A small-molecule ligand and the protein it binds are described below.
Small molecule (SMILES): OC[C@H]1O[C@H](O[C@H]2[C@@H](O)[C@H](O)[C@@H](CO)O[C@@H]2O)[C@@H](O)[C@@H](O)[C@@H]1O

Sequence of chain 1.A:
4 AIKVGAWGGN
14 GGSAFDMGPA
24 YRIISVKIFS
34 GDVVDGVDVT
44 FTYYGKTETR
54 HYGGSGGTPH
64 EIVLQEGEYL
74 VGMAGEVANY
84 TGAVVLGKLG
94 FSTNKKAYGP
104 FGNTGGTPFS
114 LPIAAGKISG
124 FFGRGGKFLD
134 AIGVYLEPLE

Binding-site contacts:
Ligand atom C1 contacts residue THR84 of chain 1.A at 3.8 Å.
Ligand atom C5 contacts residue LYS130 of chain 1.A at 4.0 Å.
Ligand atom O5 contacts residue GLY129 of chain 1.A at 4.0 Å.
Ligand atom C5 contacts residue THR84 of chain 1.A at 3.4 Å.
Ligand atom C6 contacts residue LYS130 of chain 1.A at 3.9 Å.
Ligand atom C5 contacts residue ASP133 of chain 1.A at 3.9 Å.
Ligand atom C6 contacts residue GLY85 of chain 1.A at 4.0 Å.
Ligand atom C2 contacts residue LYS130 of chain 1.A at 4.3 Å.
Ligand atom C4 contacts residue GLY129 of chain 1.A at 4.4 Å.
Ligand atom O2 contacts residue GLY15 of chain 1.A at 4.3 Å.
Ligand atom O4 contacts residue ASP133 of chain 1.A at 2.6 Å (salt-bridge).
Ligand atom C6 contacts residue ASP133 of chain 1.A at 3.4 Å.
Ligand atom O2 contacts residue GLY129 of chain 1.A at 3.5 Å.
Ligand atom O4 contacts residue GLY15 of chain 1.A at 3.2 Å (h-bond).
Ligand atom O6 contacts residue ALA86 of chain 1.A at 4.4 Å.
Ligand atom O2 contacts residue LYS130 of chain 1.A at 3.8 Å.
Ligand atom O4 contacts residue ALA86 of chain 1.A at 4.4 Å.
Ligand atom O5 contacts residue PHE131 of chain 1.A at 4.2 Å.
Ligand atom C4 contacts residue GLY14 of chain 1.A at 4.3 Å.
Ligand atom O3 contacts residue GLY15 of chain 1.A at 3.0 Å (h-bond).
Ligand atom O1 contacts residue THR84 of chain 1.A at 3.0 Å (h-bond).
Ligand atom C1 contacts residue LYS130 of chain 1.A at 3.8 Å.
Ligand atom O6 contacts residue ASP133 of chain 1.A at 2.6 Å (salt-bridge).
Ligand atom C3 contacts residue GLY15 of chain 1.A at 3.8 Å.
Ligand atom O5 contacts residue THR84 of chain 1.A at 3.8 Å.
Ligand atom C6 contacts residue THR84 of chain 1.A at 3.4 Å.
Ligand atom O6 contacts residue GLY129 of chain 1.A at 3.4 Å.
Ligand atom C6 contacts residue PHE131 of chain 1.A at 3.6 Å (hydrophobic).
Ligand atom O6 contacts residue GLY85 of chain 1.A at 4.3 Å.
Ligand atom O5 contacts residue ALA86 of chain 1.A at 4.0 Å.
Ligand atom O3 contacts residue GLY14 of chain 1.A at 4.1 Å.
Ligand atom O4 contacts residue GLY14 of chain 1.A at 3.5 Å.
Ligand atom C1 contacts residue PHE131 of chain 1.A at 4.3 Å (hydrophobic).
Ligand atom C4 contacts residue ASP133 of chain 1.A at 3.4 Å.
Ligand atom O5 contacts residue LYS130 of chain 1.A at 3.0 Å (salt-bridge).
Ligand atom C4 contacts residue GLY15 of chain 1.A at 3.5 Å.
Ligand atom C6 contacts residue VAL88 of chain 1.A at 4.1 Å (hydrophobic).
Ligand atom O1 contacts residue PHE131 of chain 1.A at 3.8 Å.
Ligand atom O6 contacts residue LYS130 of chain 1.A at 3.0 Å (salt-bridge).
Ligand atom O6 contacts residue PHE131 of chain 1.A at 2.8 Å (h-bond).